A protein and the small-molecule ligand that binds it are described below.
Small molecule (SMILES): CC(=O)N[C@@H]1[C@@H](O)[C@H](O)[C@@H](CO)O[C@H]1O

Binding-site contacts:
Ligand atom O5 contacts residue ASN87 of chain 5.C at 2.4 Å (h-bond).
Ligand atom C1 contacts residue ASN87 of chain 5.C at 1.4 Å.
Ligand atom C5 contacts residue ASN87 of chain 5.C at 3.7 Å.
Ligand atom C5 contacts residue SER79 of chain 5.C at 4.3 Å.
Ligand atom C2 contacts residue ASN87 of chain 5.C at 2.5 Å.
Ligand atom N2 contacts residue ASN87 of chain 5.C at 2.9 Å (h-bond).
Ligand atom O7 contacts residue ASN87 of chain 5.C at 4.4 Å.
Ligand atom C8 contacts residue ILE155 of chain 5.C at 3.7 Å (hydrophobic).
Ligand atom C4 contacts residue ASN87 of chain 5.C at 4.2 Å.
Ligand atom O6 contacts residue LEU91 of chain 5.C at 3.9 Å.
Ligand atom C3 contacts residue ASN87 of chain 5.C at 3.8 Å.
Ligand atom C6 contacts residue SER79 of chain 5.C at 3.6 Å.
Ligand atom O6 contacts residue SER79 of chain 5.C at 2.5 Å (h-bond).
Ligand atom O5 contacts residue SER79 of chain 5.C at 3.8 Å.
Ligand atom C7 contacts residue ASN87 of chain 5.C at 3.9 Å.

Sequence of chain 5.C:
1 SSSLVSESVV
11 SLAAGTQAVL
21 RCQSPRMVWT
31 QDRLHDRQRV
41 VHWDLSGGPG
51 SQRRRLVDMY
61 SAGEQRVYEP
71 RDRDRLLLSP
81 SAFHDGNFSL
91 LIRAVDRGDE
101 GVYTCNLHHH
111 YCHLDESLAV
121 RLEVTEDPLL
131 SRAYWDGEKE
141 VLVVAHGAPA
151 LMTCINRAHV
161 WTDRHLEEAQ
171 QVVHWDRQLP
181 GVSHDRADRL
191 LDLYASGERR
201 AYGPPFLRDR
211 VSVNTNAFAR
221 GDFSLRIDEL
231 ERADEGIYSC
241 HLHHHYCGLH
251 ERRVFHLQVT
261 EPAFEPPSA